Sequence of chain 1.D:
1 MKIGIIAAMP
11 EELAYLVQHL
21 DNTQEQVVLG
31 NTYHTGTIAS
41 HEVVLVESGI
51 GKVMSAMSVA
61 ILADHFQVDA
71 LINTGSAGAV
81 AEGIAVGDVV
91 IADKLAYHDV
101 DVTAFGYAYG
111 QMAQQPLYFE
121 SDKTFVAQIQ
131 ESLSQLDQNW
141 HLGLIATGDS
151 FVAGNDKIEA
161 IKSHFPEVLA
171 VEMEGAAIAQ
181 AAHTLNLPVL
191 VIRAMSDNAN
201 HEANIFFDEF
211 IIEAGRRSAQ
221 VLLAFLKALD

Binding-site contacts:
Ligand atom O2' contacts residue MET173 of chain 1.D at 2.9 Å (h-bond).
Ligand atom C2 contacts residue VAL152 of chain 1.D at 3.6 Å (hydrophobic).
Ligand atom N6 contacts residue GLY78 of chain 1.D at 3.7 Å.
Ligand atom C5' contacts residue PHE151 of chain 1.D at 3.6 Å (hydrophobic).
Ligand atom N7 contacts residue ASP197 of chain 1.D at 2.6 Å (salt-bridge).
Ligand atom C5 contacts residue GLY78 of chain 1.D at 3.6 Å.
Ligand atom N7 contacts residue ALA77 of chain 1.D at 3.5 Å.
Ligand atom N6 contacts residue ASP197 of chain 1.D at 2.8 Å (salt-bridge).
Ligand atom C2 contacts residue PHE151 of chain 1.D at 3.5 Å (hydrophobic).
Ligand atom C3' contacts residue GLU174 of chain 1.D at 3.4 Å.
Ligand atom C6 contacts residue PHE151 of chain 1.D at 3.5 Å (hydrophobic).
Ligand atom N1 contacts residue PHE151 of chain 1.D at 3.6 Å.
Ligand atom C4 contacts residue PHE151 of chain 1.D at 3.7 Å (hydrophobic).
Ligand atom C5 contacts residue ASP197 of chain 1.D at 3.7 Å.
Ligand atom C2 contacts residue SER150 of chain 1.D at 3.4 Å.
Ligand atom C8 contacts residue ASP197 of chain 1.D at 3.5 Å.
Ligand atom N6 contacts residue VAL152 of chain 1.D at 3.0 Å (h-bond).
Ligand atom N4' contacts residue SER76 of chain 1.D at 3.3 Å (h-bond).
Ligand atom C2' contacts residue GLU174 of chain 1.D at 3.8 Å.
Ligand atom N7 contacts residue GLY78 of chain 1.D at 3.4 Å (h-bond).
Ligand atom O2' contacts residue GLU172 of chain 1.D at 3.3 Å.
Ligand atom C8 contacts residue SER76 of chain 1.D at 3.7 Å.
Ligand atom S5' contacts residue MET173 of chain 1.D at 3.7 Å.
Ligand atom CS contacts residue ILE50 of chain 1.D at 3.8 Å (hydrophobic).
Ligand atom C1' contacts residue SER76 of chain 1.D at 3.5 Å.
Ligand atom N6 contacts residue ALA199 of chain 1.D at 3.6 Å.
Ligand atom N1 contacts residue VAL152 of chain 1.D at 2.9 Å (h-bond).
Ligand atom O3' contacts residue GLU174 of chain 1.D at 2.6 Å (salt-bridge).
Ligand atom C5 contacts residue PHE151 of chain 1.D at 3.4 Å (hydrophobic).
Ligand atom C2' contacts residue MET173 of chain 1.D at 3.5 Å (hydrophobic).
Ligand atom N7 contacts residue PHE151 of chain 1.D at 3.6 Å.
Ligand atom C8 contacts residue ALA77 of chain 1.D at 3.5 Å (hydrophobic).
Ligand atom N3 contacts residue GLU172 of chain 1.D at 3.4 Å.
Ligand atom N7 contacts residue SER196 of chain 1.D at 3.5 Å (h-bond).
Ligand atom N4' contacts residue PHE207 of chain 1.D at 3.4 Å.
Ligand atom N3 contacts residue MET173 of chain 1.D at 3.5 Å.
Ligand atom C8 contacts residue SER196 of chain 1.D at 3.4 Å.
Ligand atom O2' contacts residue GLU174 of chain 1.D at 2.6 Å (salt-bridge).
Ligand atom O3' contacts residue ALA8 of chain 1.D at 3.5 Å.
Ligand atom O2' contacts residue ARG193 of chain 1.D at 3.0 Å (salt-bridge).

Sequence of chain 1.C:
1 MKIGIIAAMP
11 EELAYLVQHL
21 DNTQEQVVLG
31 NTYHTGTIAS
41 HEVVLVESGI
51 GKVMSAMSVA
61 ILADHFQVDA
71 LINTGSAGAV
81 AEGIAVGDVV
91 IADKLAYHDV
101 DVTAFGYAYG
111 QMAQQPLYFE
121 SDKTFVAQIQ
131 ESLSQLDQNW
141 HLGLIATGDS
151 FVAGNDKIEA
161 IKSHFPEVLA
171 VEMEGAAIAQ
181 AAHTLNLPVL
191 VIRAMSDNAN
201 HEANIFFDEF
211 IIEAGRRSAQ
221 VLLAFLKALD

The protein below binds the small molecule below.
Small molecule (SMILES): CSC[C@H]1N[C@@H](c2c[nH]c3c2N=CNC3N)[C@H](O)[C@@H]1O